The protein below binds the small molecule below.
Small molecule (SMILES): Cc1ccc(C(C)C)c(O)c1

Sequence of chain 1.A:
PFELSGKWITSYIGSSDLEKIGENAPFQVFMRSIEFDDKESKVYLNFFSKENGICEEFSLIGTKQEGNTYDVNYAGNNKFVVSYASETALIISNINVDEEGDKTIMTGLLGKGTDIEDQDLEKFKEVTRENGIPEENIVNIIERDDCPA

Binding-site contacts:
Ligand atom C7 contacts residue ASN102 of chain 1.A at 4.3 Å.
Ligand atom O contacts residue MET39 of chain 1.A at 3.4 Å.
Ligand atom C3 contacts residue VAL37 of chain 1.A at 4.3 Å (hydrophobic).
Ligand atom C6 contacts residue PHE35 of chain 1.A at 4.3 Å (hydrophobic).
Ligand atom C8 contacts residue MET39 of chain 1.A at 4.2 Å (hydrophobic).
Ligand atom C10 contacts residue ILE21 of chain 1.A at 4.2 Å (hydrophobic).
Ligand atom O contacts residue PHE55 of chain 1.A at 4.1 Å.
Ligand atom C6 contacts residue ASN102 of chain 1.A at 3.1 Å.
Ligand atom C1 contacts residue ASN86 of chain 1.A at 4.5 Å.
Ligand atom C1 contacts residue ASN102 of chain 1.A at 4.0 Å.
Ligand atom C7 contacts residue VAL80 of chain 1.A at 3.1 Å (hydrophobic).
Ligand atom C7 contacts residue ASN86 of chain 1.A at 3.5 Å.
Ligand atom O contacts residue VAL37 of chain 1.A at 3.1 Å.
Ligand atom C10 contacts residue VAL37 of chain 1.A at 4.1 Å (hydrophobic).
Ligand atom C3 contacts residue MET39 of chain 1.A at 4.2 Å (hydrophobic).
Ligand atom C9 contacts residue ILE100 of chain 1.A at 3.8 Å (hydrophobic).
Ligand atom C5 contacts residue ASN102 of chain 1.A at 3.8 Å.
Ligand atom C1 contacts residue PHE35 of chain 1.A at 4.2 Å (hydrophobic).
Ligand atom C9 contacts residue MET39 of chain 1.A at 4.5 Å (hydrophobic).
Ligand atom C1 contacts residue VAL80 of chain 1.A at 4.3 Å (hydrophobic).